Binding-site contacts:
Ligand atom C6 contacts residue CYS173 of chain 1.A at 4.0 Å (hydrophobic).
Ligand atom O9 contacts residue SER192 of chain 1.A at 3.8 Å.
Ligand atom N12 contacts residue TRP193 of chain 1.A at 4.1 Å.
Ligand atom C4 contacts residue GLY196 of chain 1.A at 4.0 Å.
Ligand atom C2 contacts residue GLY194 of chain 1.A at 3.7 Å.
Ligand atom C6 contacts residue SER192 of chain 1.A at 3.9 Å.
Ligand atom N12 contacts residue SER172 of chain 1.A at 3.8 Å.
Ligand atom N13 contacts residue ASP171 of chain 1.A at 3.0 Å (salt-bridge).
Ligand atom N13 contacts residue SER172 of chain 1.A at 2.8 Å (h-bond).
Ligand atom S7 contacts residue SER177 of chain 1.A at 3.7 Å.
Ligand atom N13 contacts residue GLY204 of chain 1.A at 3.3 Å.
Ligand atom C11 contacts residue SER172 of chain 1.A at 3.0 Å.
Ligand atom O9 contacts residue HIS40 of chain 1.A at 3.3 Å (h-bond).
Ligand atom N12 contacts residue CYS197 of chain 1.A at 4.2 Å.
Ligand atom C11 contacts residue GLY196 of chain 1.A at 3.9 Å.
Ligand atom C5 contacts residue SER172 of chain 1.A at 4.0 Å.
Ligand atom C1 contacts residue TRP193 of chain 1.A at 4.0 Å (hydrophobic).
Ligand atom C4 contacts residue GLY194 of chain 1.A at 4.0 Å.
Ligand atom C10 contacts residue GLN174 of chain 1.A at 3.6 Å.
Ligand atom N13 contacts residue TRP193 of chain 1.A at 3.6 Å (h-bond).
Ligand atom C3 contacts residue GLY194 of chain 1.A at 3.5 Å.
Ligand atom C1 contacts residue SER192 of chain 1.A at 4.1 Å.
Ligand atom C11 contacts residue ASP171 of chain 1.A at 3.4 Å.
Ligand atom C4 contacts residue SER172 of chain 1.A at 3.9 Å.
Ligand atom N12 contacts residue GLY194 of chain 1.A at 3.6 Å.
Ligand atom S7 contacts residue SER192 of chain 1.A at 4.1 Å.
Ligand atom N12 contacts residue GLY196 of chain 1.A at 2.9 Å (h-bond).
Ligand atom C6 contacts residue SER177 of chain 1.A at 3.7 Å.
Ligand atom C4 contacts residue CYS173 of chain 1.A at 4.1 Å (hydrophobic).
Ligand atom O9 contacts residue SER177 of chain 1.A at 2.4 Å (h-bond).
Ligand atom O8 contacts residue SER192 of chain 1.A at 3.8 Å.
Ligand atom C4 contacts residue TRP193 of chain 1.A at 3.8 Å (hydrophobic).
Ligand atom C2 contacts residue TRP193 of chain 1.A at 4.1 Å (hydrophobic).
Ligand atom C5 contacts residue VAL191 of chain 1.A at 4.1 Å (hydrophobic).
Ligand atom C6 contacts residue TRP193 of chain 1.A at 4.1 Å (hydrophobic).
Ligand atom N12 contacts residue ASP171 of chain 1.A at 2.9 Å (salt-bridge).
Ligand atom C5 contacts residue CYS173 of chain 1.A at 4.0 Å (hydrophobic).
Ligand atom C3 contacts residue GLY196 of chain 1.A at 3.3 Å.
Ligand atom C3 contacts residue TRP193 of chain 1.A at 3.8 Å (hydrophobic).
Ligand atom C11 contacts residue TRP193 of chain 1.A at 4.0 Å (hydrophobic).

Sequence of chain 1.A:
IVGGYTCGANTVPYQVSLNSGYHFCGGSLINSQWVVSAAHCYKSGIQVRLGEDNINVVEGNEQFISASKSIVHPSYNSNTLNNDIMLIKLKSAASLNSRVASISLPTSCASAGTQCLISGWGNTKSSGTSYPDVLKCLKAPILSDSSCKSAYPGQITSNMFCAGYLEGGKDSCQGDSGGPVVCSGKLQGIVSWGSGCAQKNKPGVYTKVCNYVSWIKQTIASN

A small-molecule ligand and the protein it binds are described below.
Small molecule (SMILES): CS(=O)(=O)c1ccc(C(=N)N)cc1